This protein binds this small molecule.
Small molecule (SMILES): CC(=O)N[C@H]1[C@H](O[C@H]2[C@H](O)[C@@H](NC(C)=O)CO[C@@H]2CO[C@@H]2O[C@@H](C)[C@@H](O)[C@@H](O)[C@@H]2O)O[C@H](CO)[C@@H](O[C@@H]2O[C@H](CO[C@H]3O[C@H](CO)[C@@H](O)[C@H](O)[C@@H]3O[C@@H]3O[C@H](CO)[C@@H](O)[C@H](O)[C@H]3NC(C)=O)[C@@H](O)[C@H](O[C@H]3O[C@H](CO)[C@@H](O)[C@H](O)[C@@H]3O[C@@H]3O[C@H](CO)[C@@H](O)[C@H](O)[C@H]3NC(C)=O)[C@@H]2O)[C@@H]1O

Binding-site contacts:
Ligand atom C4 contacts residue PHE5 of chain 1.B at 3.6 Å (hydrophobic).
Ligand atom O4 contacts residue BMA2 of chain 1.D at 3.0 Å (h-bond).
Ligand atom O5 contacts residue ASN61 of chain 1.B at 2.4 Å (h-bond).
Ligand atom C6 contacts residue GLN59 of chain 1.B at 3.3 Å.
Ligand atom O3 contacts residue ASP29 of chain 1.B at 2.8 Å (salt-bridge).
Ligand atom C6 contacts residue PHE7 of chain 1.B at 3.5 Å (hydrophobic).
Ligand atom C5 contacts residue MAN3 of chain 1.D at 3.3 Å.
Ligand atom C2 contacts residue MAN3 of chain 1.D at 3.6 Å.
Ligand atom C3 contacts residue ASP29 of chain 1.B at 3.4 Å.
Ligand atom C3 contacts residue PHE5 of chain 1.B at 3.5 Å (hydrophobic).
Ligand atom N2 contacts residue ASP29 of chain 1.B at 3.0 Å (salt-bridge).
Ligand atom O7 contacts residue ASP29 of chain 1.B at 3.4 Å (salt-bridge).
Ligand atom C3 contacts residue LYS10 of chain 1.B at 3.5 Å.
Ligand atom C1 contacts residue ASN61 of chain 1.B at 1.4 Å.
Ligand atom C5 contacts residue PHE7 of chain 1.B at 3.5 Å (hydrophobic).
Ligand atom O5 contacts residue PHE7 of chain 1.B at 3.5 Å.
Ligand atom C5 contacts residue ASN61 of chain 1.B at 3.5 Å.
Ligand atom C2 contacts residue ASN61 of chain 1.B at 2.7 Å.
Ligand atom O6 contacts residue PHE7 of chain 1.B at 3.1 Å.
Ligand atom O6 contacts residue MAN3 of chain 1.D at 3.6 Å.
Ligand atom C6 contacts residue PHE7 of chain 1.B at 3.5 Å (hydrophobic).
Ligand atom O4 contacts residue LYS10 of chain 1.B at 3.5 Å.
Ligand atom O5 contacts residue VAL28 of chain 1.B at 3.7 Å.
Ligand atom O7 contacts residue ARG65 of chain 1.B at 3.7 Å.
Ligand atom C4 contacts residue MAN3 of chain 1.D at 3.5 Å.
Ligand atom C6 contacts residue PHE5 of chain 1.B at 3.4 Å (hydrophobic).
Ligand atom C1 contacts residue THR63 of chain 1.B at 3.3 Å.
Ligand atom C5 contacts residue GLN59 of chain 1.B at 3.7 Å.
Ligand atom C2 contacts residue PHE7 of chain 1.B at 3.7 Å (hydrophobic).
Ligand atom C3 contacts residue ASN61 of chain 1.B at 3.7 Å.
Ligand atom N2 contacts residue ASN61 of chain 1.B at 3.1 Å (h-bond).
Ligand atom O5 contacts residue PHE5 of chain 1.B at 3.5 Å.
Ligand atom C7 contacts residue ASP29 of chain 1.B at 3.5 Å.
Ligand atom N2 contacts residue THR63 of chain 1.B at 3.2 Å.
Ligand atom C6 contacts residue THR24 of chain 1.B at 3.7 Å.
Ligand atom O4 contacts residue MAN3 of chain 1.D at 2.9 Å (h-bond).
Ligand atom C1 contacts residue PHE7 of chain 1.B at 3.4 Å (hydrophobic).
Ligand atom C1 contacts residue PHE5 of chain 1.B at 3.6 Å (hydrophobic).
Ligand atom O3 contacts residue LYS10 of chain 1.B at 2.3 Å (salt-bridge).
Ligand atom O2 contacts residue MAN3 of chain 1.D at 3.2 Å (h-bond).

Sequence of chain 1.B:
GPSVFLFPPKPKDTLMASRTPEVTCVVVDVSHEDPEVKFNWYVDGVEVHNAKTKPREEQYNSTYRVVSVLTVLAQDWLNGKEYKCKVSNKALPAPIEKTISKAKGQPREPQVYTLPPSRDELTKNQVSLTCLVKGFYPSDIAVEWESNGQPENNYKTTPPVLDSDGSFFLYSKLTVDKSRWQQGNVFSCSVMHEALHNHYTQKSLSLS